The protein below binds the small molecule below.
Small molecule (SMILES): Nc1ccn([C@H]2C[C@H](O)[C@@H](COP(=O)(O)O)O2)c(=O)n1

Sequence of chain 2.C:
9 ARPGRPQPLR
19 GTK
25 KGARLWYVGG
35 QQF

Binding-site contacts:
Ligand atom OP2 contacts residue LYS21 of chain 2.C at 2.7 Å (salt-bridge).
Ligand atom P contacts residue LYS21 of chain 2.C at 3.4 Å.
Ligand atom OP1 contacts residue ARG18 of chain 2.C at 4.0 Å.
Ligand atom OP1 contacts residue LYS21 of chain 2.C at 3.9 Å.
Ligand atom OP2 contacts residue ARG18 of chain 2.C at 3.7 Å.